The small molecule below binds the protein below.
Small molecule (SMILES): CC(=O)N[C@@H]1[C@@H](O)[C@H](O)[C@@H](CO)O[C@H]1O

Sequence of chain 2.A:
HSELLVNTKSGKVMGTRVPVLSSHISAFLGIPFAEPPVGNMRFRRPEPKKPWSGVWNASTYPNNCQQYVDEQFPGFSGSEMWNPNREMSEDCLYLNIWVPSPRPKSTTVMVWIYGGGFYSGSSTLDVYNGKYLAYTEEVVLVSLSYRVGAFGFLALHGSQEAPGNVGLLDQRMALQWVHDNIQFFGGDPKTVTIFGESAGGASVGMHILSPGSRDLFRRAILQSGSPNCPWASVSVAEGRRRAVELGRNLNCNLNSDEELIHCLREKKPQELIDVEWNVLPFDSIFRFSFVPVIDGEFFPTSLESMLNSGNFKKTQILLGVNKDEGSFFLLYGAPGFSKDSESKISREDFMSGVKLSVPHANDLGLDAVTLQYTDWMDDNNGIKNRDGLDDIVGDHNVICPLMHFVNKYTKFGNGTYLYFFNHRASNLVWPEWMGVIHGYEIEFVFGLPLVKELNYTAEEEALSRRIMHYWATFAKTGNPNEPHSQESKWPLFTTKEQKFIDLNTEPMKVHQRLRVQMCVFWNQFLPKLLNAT

Binding-site contacts:
Ligand atom C4 contacts residue ASN457 of chain 2.A at 4.3 Å.
Ligand atom O5 contacts residue ASN457 of chain 2.A at 2.4 Å (h-bond).
Ligand atom C3 contacts residue ASN457 of chain 2.A at 3.9 Å.
Ligand atom O6 contacts residue GLU455 of chain 2.A at 4.2 Å.
Ligand atom C4 contacts residue GLU455 of chain 2.A at 4.3 Å.
Ligand atom O5 contacts residue GLU455 of chain 2.A at 4.0 Å.
Ligand atom C2 contacts residue ASN457 of chain 2.A at 2.5 Å.
Ligand atom C7 contacts residue ASN457 of chain 2.A at 4.2 Å.
Ligand atom N2 contacts residue ASN457 of chain 2.A at 3.0 Å (h-bond).
Ligand atom C1 contacts residue ASN457 of chain 2.A at 1.5 Å.
Ligand atom C5 contacts residue ASN457 of chain 2.A at 3.7 Å.
Ligand atom O5 contacts residue LEU456 of chain 2.A at 3.9 Å.
Ligand atom O7 contacts residue ASN457 of chain 2.A at 4.5 Å.
Ligand atom O6 contacts residue LEU456 of chain 2.A at 3.9 Å.
Ligand atom C6 contacts residue LEU456 of chain 2.A at 4.0 Å (hydrophobic).